Binding-site contacts:
Ligand atom C11 contacts residue LYS117 of chain 1.A at 3.3 Å.
Ligand atom C1 contacts residue LYS39 of chain 1.A at 3.8 Å.
Ligand atom C4 contacts residue LYS39 of chain 1.A at 3.9 Å.
Ligand atom N10 contacts residue VAL6 of chain 1.A at 4.2 Å.
Ligand atom N10 contacts residue LYS39 of chain 1.A at 4.3 Å.
Ligand atom C5 contacts residue LEU115 of chain 1.A at 4.1 Å (hydrophobic).
Ligand atom O13 contacts residue LYS117 of chain 1.A at 2.4 Å (salt-bridge).
Ligand atom C1 contacts residue LYS117 of chain 1.A at 3.2 Å.
Ligand atom C6 contacts residue LYS39 of chain 1.A at 4.4 Å.
Ligand atom C9 contacts residue LYS39 of chain 1.A at 3.6 Å.
Ligand atom C9 contacts residue LYS117 of chain 1.A at 4.2 Å.
Ligand atom C12 contacts residue LYS117 of chain 1.A at 4.4 Å.
Ligand atom C2 contacts residue LYS39 of chain 1.A at 3.9 Å.
Ligand atom C6 contacts residue ARG35 of chain 1.A at 3.3 Å.
Ligand atom C7 contacts residue VAL6 of chain 1.A at 4.3 Å (hydrophobic).
Ligand atom C6 contacts residue LYS117 of chain 1.A at 4.2 Å.
Ligand atom C5 contacts residue LYS117 of chain 1.A at 4.0 Å.
Ligand atom C9 contacts residue LEU38 of chain 1.A at 4.1 Å (hydrophobic).
Ligand atom C5 contacts residue LEU8 of chain 1.A at 4.2 Å (hydrophobic).
Ligand atom C2 contacts residue LEU115 of chain 1.A at 4.2 Å (hydrophobic).
Ligand atom C8 contacts residue ARG35 of chain 1.A at 3.9 Å.
Ligand atom C9 contacts residue VAL6 of chain 1.A at 3.6 Å (hydrophobic).
Ligand atom C12 contacts residue VAL6 of chain 1.A at 4.3 Å (hydrophobic).
Ligand atom O13 contacts residue VAL6 of chain 1.A at 3.4 Å.
Ligand atom C3 contacts residue LYS117 of chain 1.A at 3.3 Å.
Ligand atom N10 contacts residue LYS117 of chain 1.A at 4.0 Å.
Ligand atom C5 contacts residue VAL6 of chain 1.A at 3.7 Å (hydrophobic).
Ligand atom C9 contacts residue LEU8 of chain 1.A at 4.3 Å (hydrophobic).
Ligand atom C5 contacts residue LYS39 of chain 1.A at 3.6 Å.
Ligand atom C7 contacts residue LYS117 of chain 1.A at 3.8 Å.
Ligand atom C2 contacts residue LYS117 of chain 1.A at 3.5 Å.
Ligand atom C2 contacts residue ARG35 of chain 1.A at 4.0 Å.
Ligand atom C11 contacts residue VAL6 of chain 1.A at 3.7 Å (hydrophobic).
Ligand atom C7 contacts residue LYS39 of chain 1.A at 3.9 Å.
Ligand atom C6 contacts residue LEU38 of chain 1.A at 4.2 Å (hydrophobic).
Ligand atom C6 contacts residue LEU115 of chain 1.A at 3.9 Å (hydrophobic).
Ligand atom C8 contacts residue LYS117 of chain 1.A at 3.9 Å.
Ligand atom C5 contacts residue LEU38 of chain 1.A at 3.8 Å (hydrophobic).
Ligand atom C4 contacts residue LYS117 of chain 1.A at 3.6 Å.
Ligand atom C3 contacts residue LYS39 of chain 1.A at 3.7 Å.

A small-molecule ligand and the protein it binds are described below.
Small molecule (SMILES): CC(=O)Nc1ccc2c(c1)CCC2

Sequence of chain 1.A:
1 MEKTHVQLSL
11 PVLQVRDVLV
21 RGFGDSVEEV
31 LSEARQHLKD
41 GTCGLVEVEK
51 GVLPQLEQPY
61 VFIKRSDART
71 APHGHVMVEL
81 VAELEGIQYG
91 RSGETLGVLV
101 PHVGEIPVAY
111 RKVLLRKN